Binding-site contacts:
Ligand atom C6 contacts residue GLN285 of chain 1.E at 3.3 Å.
Ligand atom C2 contacts residue ILE252 of chain 1.E at 3.5 Å (hydrophobic).
Ligand atom C1 contacts residue PHE288 of chain 1.E at 3.4 Å (hydrophobic).
Ligand atom C2 contacts residue PHE288 of chain 1.E at 3.3 Å (hydrophobic).
Ligand atom C11 contacts residue PHE288 of chain 1.E at 3.6 Å (hydrophobic).
Ligand atom F26 contacts residue THR231 of chain 1.E at 3.4 Å.
Ligand atom C10 contacts residue LEU284 of chain 1.E at 3.7 Å (hydrophobic).
Ligand atom O23 contacts residue THR194 of chain 1.E at 3.2 Å (h-bond).
Ligand atom C18 contacts residue ASP234 of chain 1.E at 3.4 Å.
Ligand atom F26 contacts residue LEU235 of chain 1.E at 3.7 Å.
Ligand atom C16 contacts residue HIS82 of chain 1.E at 3.3 Å.
Ligand atom O23 contacts residue LEU196 of chain 1.E at 3.6 Å.
Ligand atom F27 contacts residue THR231 of chain 1.E at 3.0 Å.
Ligand atom C8 contacts residue PHE288 of chain 1.E at 3.7 Å (hydrophobic).
Ligand atom N9 contacts residue PHE288 of chain 1.E at 3.6 Å.
Ligand atom F25 contacts residue LEU196 of chain 1.E at 3.3 Å.
Ligand atom N4 contacts residue PHE288 of chain 1.E at 3.6 Å.
Ligand atom C10 contacts residue MET273 of chain 1.E at 3.7 Å (hydrophobic).
Ligand atom C19 contacts residue ASP234 of chain 1.E at 3.2 Å.
Ligand atom C1 contacts residue GLN238 of chain 1.E at 3.6 Å.
Ligand atom C24 contacts residue THR231 of chain 1.E at 3.9 Å.
Ligand atom F25 contacts residue LEU235 of chain 1.E at 3.8 Å.
Ligand atom F25 contacts residue ILE296 of chain 1.E at 3.7 Å.
Ligand atom F25 contacts residue ILE292 of chain 1.E at 3.5 Å.
Ligand atom C1 contacts residue ILE252 of chain 1.E at 3.3 Å (hydrophobic).
Ligand atom C8 contacts residue PHE256 of chain 1.E at 3.8 Å (hydrophobic).
Ligand atom C6 contacts residue PHE288 of chain 1.E at 3.8 Å (hydrophobic).
Ligand atom C16 contacts residue PHE256 of chain 1.E at 3.8 Å (hydrophobic).
Ligand atom O12 contacts residue LEU235 of chain 1.E at 3.5 Å.
Ligand atom C7 contacts residue PHE288 of chain 1.E at 3.8 Å (hydrophobic).
Ligand atom O12 contacts residue ILE252 of chain 1.E at 3.8 Å.
Ligand atom F27 contacts residue HIS199 of chain 1.E at 3.3 Å.
Ligand atom C20 contacts residue THR194 of chain 1.E at 3.6 Å.
Ligand atom C19 contacts residue THR194 of chain 1.E at 3.3 Å.
Ligand atom N5 contacts residue PHE288 of chain 1.E at 3.5 Å.
Ligand atom N5 contacts residue GLN285 of chain 1.E at 3.6 Å (h-bond).
Ligand atom C10 contacts residue TYR253 of chain 1.E at 3.8 Å (hydrophobic).
Ligand atom C17 contacts residue LEU235 of chain 1.E at 3.8 Å (hydrophobic).
Ligand atom C11 contacts residue ILE252 of chain 1.E at 3.8 Å (hydrophobic).
Ligand atom C3 contacts residue PHE288 of chain 1.E at 3.5 Å (hydrophobic).

This small molecule binds to this protein.
Small molecule (SMILES): CC[C@@H](NC(=O)c1cnn2cc(C)cnc12)c1ccc(OC(F)(F)F)cc1

Sequence of chain 1.E:
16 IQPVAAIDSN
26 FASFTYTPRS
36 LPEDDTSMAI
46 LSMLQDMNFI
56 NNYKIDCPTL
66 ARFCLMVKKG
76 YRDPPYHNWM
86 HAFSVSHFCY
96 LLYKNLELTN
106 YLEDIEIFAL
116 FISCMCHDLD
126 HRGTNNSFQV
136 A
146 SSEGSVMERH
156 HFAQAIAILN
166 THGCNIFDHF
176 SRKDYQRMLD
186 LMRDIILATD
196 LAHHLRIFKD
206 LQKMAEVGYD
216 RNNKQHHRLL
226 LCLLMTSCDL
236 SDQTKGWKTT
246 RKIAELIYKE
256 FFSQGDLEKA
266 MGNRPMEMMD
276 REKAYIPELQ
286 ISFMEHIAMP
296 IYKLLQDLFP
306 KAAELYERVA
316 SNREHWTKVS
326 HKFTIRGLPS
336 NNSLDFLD